Binding-site contacts:
Ligand atom O5 contacts residue ASN161 of chain 1.D at 2.4 Å (h-bond).
Ligand atom O7 contacts residue ASN161 of chain 1.D at 3.7 Å.
Ligand atom C3 contacts residue ASN161 of chain 1.D at 3.8 Å.
Ligand atom C8 contacts residue ASN161 of chain 1.D at 4.1 Å.
Ligand atom C2 contacts residue ASN161 of chain 1.D at 2.4 Å.
Ligand atom N2 contacts residue ASN161 of chain 1.D at 2.8 Å (h-bond).
Ligand atom C5 contacts residue ASN161 of chain 1.D at 3.6 Å.
Ligand atom C8 contacts residue HIS159 of chain 1.D at 4.0 Å.
Ligand atom C7 contacts residue ASN161 of chain 1.D at 3.5 Å.
Ligand atom C1 contacts residue ASN161 of chain 1.D at 1.4 Å.
Ligand atom C4 contacts residue ASN161 of chain 1.D at 4.2 Å.

The protein below binds the small molecule below.
Small molecule (SMILES): CC(=O)N[C@@H]1[C@@H](O)[C@H](O)[C@@H](CO)O[C@H]1O

Sequence of chain 1.D:
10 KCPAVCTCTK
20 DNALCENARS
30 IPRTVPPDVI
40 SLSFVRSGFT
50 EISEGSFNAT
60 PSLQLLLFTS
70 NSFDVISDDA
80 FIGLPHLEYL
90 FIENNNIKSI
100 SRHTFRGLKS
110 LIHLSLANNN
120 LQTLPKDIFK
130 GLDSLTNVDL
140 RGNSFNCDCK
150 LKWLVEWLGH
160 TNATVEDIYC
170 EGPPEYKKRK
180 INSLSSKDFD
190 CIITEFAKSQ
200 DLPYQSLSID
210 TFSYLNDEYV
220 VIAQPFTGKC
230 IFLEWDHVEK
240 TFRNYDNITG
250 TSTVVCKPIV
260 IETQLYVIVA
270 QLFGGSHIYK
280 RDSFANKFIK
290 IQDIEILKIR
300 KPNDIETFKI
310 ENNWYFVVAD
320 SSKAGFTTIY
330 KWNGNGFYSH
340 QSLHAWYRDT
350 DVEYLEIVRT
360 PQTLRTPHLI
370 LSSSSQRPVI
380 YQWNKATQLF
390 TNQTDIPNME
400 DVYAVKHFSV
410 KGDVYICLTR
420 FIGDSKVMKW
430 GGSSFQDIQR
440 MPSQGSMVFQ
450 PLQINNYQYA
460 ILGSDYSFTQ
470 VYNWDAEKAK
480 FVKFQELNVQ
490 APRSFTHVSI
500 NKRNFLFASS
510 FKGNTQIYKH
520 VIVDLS